Binding-site contacts:
Ligand atom C6 contacts residue ASN226 of chain 15.B at 3.3 Å.
Ligand atom PB contacts residue THR143 of chain 15.B at 3.3 Å.
Ligand atom O1G contacts residue THR143 of chain 15.B at 3.4 Å.
Ligand atom O6 contacts residue GLN15 of chain 15.B at 2.5 Å (h-bond).
Ligand atom O1B contacts residue GLN11 of chain 15.B at 3.2 Å (h-bond).
Ligand atom N2 contacts residue ASN226 of chain 15.B at 2.9 Å (h-bond).
Ligand atom PG contacts residue MG1 of chain 15.F at 3.5 Å.
Ligand atom O3B contacts residue THR143 of chain 15.B at 3.1 Å (h-bond).
Ligand atom O3G contacts residue MG1 of chain 15.F at 2.5 Å.
Ligand atom N3 contacts residue VAL169 of chain 15.B at 3.8 Å.
Ligand atom O2B contacts residue THR143 of chain 15.B at 2.7 Å (h-bond).
Ligand atom O2A contacts residue CYS12 of chain 15.B at 3.3 Å (h-bond).
Ligand atom C2 contacts residue TYR222 of chain 15.B at 3.5 Å (hydrophobic).
Ligand atom O2G contacts residue ASN99 of chain 15.B at 2.9 Å (h-bond).
Ligand atom O3B contacts residue GLY142 of chain 15.B at 3.5 Å (h-bond).
Ligand atom O4' contacts residue SER138 of chain 15.B at 3.3 Å (h-bond).
Ligand atom C2 contacts residue ASN226 of chain 15.B at 3.6 Å.
Ligand atom O2B contacts residue GLY10 of chain 15.B at 3.2 Å.
Ligand atom N1 contacts residue TYR222 of chain 15.B at 3.2 Å.
Ligand atom PG contacts residue GLY142 of chain 15.B at 3.9 Å.
Ligand atom N3 contacts residue ASN204 of chain 15.B at 3.0 Å (h-bond).
Ligand atom O1B contacts residue MG1 of chain 15.F at 2.4 Å.
Ligand atom N2 contacts residue ASN204 of chain 15.B at 2.6 Å (h-bond).
Ligand atom O1B contacts residue GLY10 of chain 15.B at 3.7 Å.
Ligand atom O6 contacts residue ASN226 of chain 15.B at 3.1 Å (h-bond).
Ligand atom O2A contacts residue GLN11 of chain 15.B at 3.5 Å (h-bond).
Ligand atom O3' contacts residue GLU181 of chain 15.B at 3.3 Å (salt-bridge).
Ligand atom C6 contacts residue TYR222 of chain 15.B at 3.7 Å (hydrophobic).
Ligand atom O3B contacts residue MG1 of chain 15.F at 3.8 Å.
Ligand atom O6 contacts residue TYR222 of chain 15.B at 3.8 Å.
Ligand atom PB contacts residue GLY10 of chain 15.B at 3.9 Å.
Ligand atom O2B contacts residue GLY144 of chain 15.B at 2.7 Å (h-bond).
Ligand atom C2 contacts residue ASN204 of chain 15.B at 3.4 Å.
Ligand atom C4' contacts residue SER138 of chain 15.B at 3.2 Å.
Ligand atom N1 contacts residue ASN226 of chain 15.B at 2.7 Å (h-bond).
Ligand atom O2G contacts residue GLY142 of chain 15.B at 3.0 Å (h-bond).
Ligand atom O1G contacts residue ALA97 of chain 15.B at 3.0 Å (h-bond).
Ligand atom O1A contacts residue GLN11 of chain 15.B at 3.1 Å.
Ligand atom C6 contacts residue GLN15 of chain 15.B at 3.6 Å.
Ligand atom PB contacts residue MG1 of chain 15.F at 3.7 Å.

Sequence of chain 15.B:
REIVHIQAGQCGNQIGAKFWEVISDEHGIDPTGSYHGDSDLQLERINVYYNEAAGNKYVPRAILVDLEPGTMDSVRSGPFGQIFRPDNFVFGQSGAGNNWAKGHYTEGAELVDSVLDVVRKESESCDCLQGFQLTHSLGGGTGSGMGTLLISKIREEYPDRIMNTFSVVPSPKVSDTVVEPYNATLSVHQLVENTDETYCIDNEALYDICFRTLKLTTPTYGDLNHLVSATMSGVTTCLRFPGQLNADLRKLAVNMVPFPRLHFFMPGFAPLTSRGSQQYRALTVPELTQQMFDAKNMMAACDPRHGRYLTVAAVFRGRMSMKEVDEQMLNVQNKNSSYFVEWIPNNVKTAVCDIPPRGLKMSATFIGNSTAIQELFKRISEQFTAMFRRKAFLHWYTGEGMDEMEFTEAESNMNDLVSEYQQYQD

This small molecule binds to this protein.
Small molecule (SMILES): Nc1nc2c(ncn2[C@@H]2O[C@H](CO[P](=O)(O)C[P](=O)(O)OP(=O)(O)O)[C@@H](O)[C@H]2O)c(=O)[nH]1